Binding-site contacts:
Ligand atom C2 contacts residue THR40 of chain 1.D at 3.5 Å.
Ligand atom O2G contacts residue MG1 of chain 1.S at 2.2 Å.
Ligand atom N7 contacts residue GLY70 of chain 1.D at 3.1 Å (h-bond).
Ligand atom O3B contacts residue ARG229 of chain 1.D at 3.1 Å (salt-bridge).
Ligand atom PG contacts residue MG1 of chain 1.S at 3.2 Å.
Ligand atom N7 contacts residue THR69 of chain 1.D at 3.1 Å.
Ligand atom O2G contacts residue ARG184 of chain 1.E at 3.1 Å (salt-bridge).
Ligand atom O2A contacts residue ARG229 of chain 1.D at 3.1 Å (salt-bridge).
Ligand atom PB contacts residue MG1 of chain 1.S at 3.3 Å.
Ligand atom O1B contacts residue GLY70 of chain 1.D at 3.4 Å (h-bond).
Ligand atom S1G contacts residue PRO67 of chain 1.D at 3.5 Å.
Ligand atom S1G contacts residue ARG184 of chain 1.E at 3.2 Å (salt-bridge).
Ligand atom O3' contacts residue VAL28 of chain 1.D at 2.8 Å (h-bond).
Ligand atom C4 contacts residue LEU228 of chain 1.D at 3.6 Å (hydrophobic).
Ligand atom O1A contacts residue GLY70 of chain 1.D at 3.2 Å.
Ligand atom O3A contacts residue GLY68 of chain 1.D at 3.5 Å.
Ligand atom O3A contacts residue GLY70 of chain 1.D at 3.2 Å (h-bond).
Ligand atom O2B contacts residue THR72 of chain 1.D at 3.1 Å (h-bond).
Ligand atom N3 contacts residue LEU228 of chain 1.D at 3.6 Å.
Ligand atom O3A contacts residue THR69 of chain 1.D at 3.5 Å (h-bond).
Ligand atom O3G contacts residue LYS71 of chain 1.D at 2.8 Å (salt-bridge).
Ligand atom O3B contacts residue GLY68 of chain 1.D at 3.2 Å (h-bond).
Ligand atom C8 contacts residue GLY68 of chain 1.D at 3.5 Å.
Ligand atom O1A contacts residue LYS71 of chain 1.D at 3.5 Å (salt-bridge).
Ligand atom O2' contacts residue TYR31 of chain 1.D at 3.5 Å (h-bond).
Ligand atom O3B contacts residue MG1 of chain 1.S at 3.2 Å.
Ligand atom O2B contacts residue LYS71 of chain 1.D at 3.6 Å (salt-bridge).
Ligand atom O1B contacts residue THR69 of chain 1.D at 3.2 Å (h-bond).
Ligand atom O2' contacts residue VAL28 of chain 1.D at 3.0 Å (h-bond).
Ligand atom O3' contacts residue ARG32 of chain 1.D at 3.2 Å.
Ligand atom N6 contacts residue THR69 of chain 1.D at 3.1 Å (h-bond).
Ligand atom O2A contacts residue ARG32 of chain 1.D at 3.5 Å (salt-bridge).
Ligand atom O2B contacts residue MG1 of chain 1.S at 2.2 Å.
Ligand atom O2G contacts residue ARG155 of chain 1.E at 3.0 Å (salt-bridge).
Ligand atom N1 contacts residue THR40 of chain 1.D at 3.2 Å (h-bond).
Ligand atom O1A contacts residue THR72 of chain 1.D at 3.6 Å.
Ligand atom O3G contacts residue ASN171 of chain 1.D at 3.0 Å (h-bond).
Ligand atom O2A contacts residue GLU159 of chain 1.E at 3.6 Å (salt-bridge).
Ligand atom O1B contacts residue LYS71 of chain 1.D at 2.6 Å (salt-bridge).
Ligand atom O1A contacts residue SER73 of chain 1.D at 2.7 Å (h-bond).

Sequence of chain 1.E:
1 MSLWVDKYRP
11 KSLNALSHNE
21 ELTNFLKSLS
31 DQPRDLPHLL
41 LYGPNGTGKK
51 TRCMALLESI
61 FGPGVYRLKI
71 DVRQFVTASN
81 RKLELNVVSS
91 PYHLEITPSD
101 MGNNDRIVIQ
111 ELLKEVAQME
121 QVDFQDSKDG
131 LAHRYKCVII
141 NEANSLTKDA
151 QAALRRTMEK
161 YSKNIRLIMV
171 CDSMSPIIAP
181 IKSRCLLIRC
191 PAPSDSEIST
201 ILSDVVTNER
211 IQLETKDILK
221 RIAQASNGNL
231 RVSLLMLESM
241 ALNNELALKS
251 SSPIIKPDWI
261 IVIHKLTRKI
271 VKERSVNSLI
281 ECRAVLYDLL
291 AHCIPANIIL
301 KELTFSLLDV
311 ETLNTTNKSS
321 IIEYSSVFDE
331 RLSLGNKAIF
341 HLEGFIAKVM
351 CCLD

Sequence of chain 1.D:
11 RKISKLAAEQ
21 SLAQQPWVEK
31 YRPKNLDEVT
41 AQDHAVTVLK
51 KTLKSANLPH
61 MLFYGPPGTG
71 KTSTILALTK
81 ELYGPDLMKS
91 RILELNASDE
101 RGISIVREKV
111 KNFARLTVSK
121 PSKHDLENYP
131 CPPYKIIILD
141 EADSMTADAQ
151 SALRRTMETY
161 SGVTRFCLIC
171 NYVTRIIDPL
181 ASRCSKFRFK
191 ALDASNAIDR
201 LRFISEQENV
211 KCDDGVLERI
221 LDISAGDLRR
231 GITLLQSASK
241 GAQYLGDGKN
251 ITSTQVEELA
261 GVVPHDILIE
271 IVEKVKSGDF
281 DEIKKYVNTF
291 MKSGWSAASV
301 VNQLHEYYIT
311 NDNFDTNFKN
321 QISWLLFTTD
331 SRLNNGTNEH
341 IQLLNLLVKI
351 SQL

This protein binds this small molecule.
Small molecule (SMILES): Nc1ncnc2c1ncn2[C@@H]1O[C@H](COP(=O)(O)OP(=O)(O)OP(O)(O)=S)[C@@H](O)[C@H]1O